Binding-site contacts:
Ligand atom S1 contacts residue ARG231 of chain 1.A at 3.8 Å.
Ligand atom O1 contacts residue ARG231 of chain 1.A at 3.0 Å (salt-bridge).
Ligand atom C9 contacts residue ARG230 of chain 1.A at 4.3 Å.
Ligand atom C1 contacts residue ARG231 of chain 1.A at 4.3 Å.
Ligand atom C7 contacts residue GLU240 of chain 1.A at 4.3 Å.
Ligand atom C5 contacts residue GLU240 of chain 1.A at 4.2 Å.
Ligand atom C10 contacts residue ARG230 of chain 1.A at 4.0 Å.
Ligand atom C8 contacts residue GLU240 of chain 1.A at 3.1 Å.
Ligand atom O1 contacts residue LEU227 of chain 1.A at 4.3 Å.
Ligand atom O3 contacts residue GLU240 of chain 1.A at 3.1 Å (salt-bridge).
Ligand atom C2 contacts residue ARG231 of chain 1.A at 4.3 Å.
Ligand atom O1 contacts residue ARG230 of chain 1.A at 3.0 Å.
Ligand atom O2 contacts residue ARG231 of chain 1.A at 2.9 Å.
Ligand atom C1 contacts residue LEU227 of chain 1.A at 4.0 Å (hydrophobic).
Ligand atom O2 contacts residue ARG230 of chain 1.A at 4.4 Å.
Ligand atom S1 contacts residue ARG230 of chain 1.A at 4.3 Å.
Ligand atom C1 contacts residue ARG230 of chain 1.A at 3.7 Å.
Ligand atom O2 contacts residue LEU227 of chain 1.A at 4.3 Å.

Sequence of chain 1.A:
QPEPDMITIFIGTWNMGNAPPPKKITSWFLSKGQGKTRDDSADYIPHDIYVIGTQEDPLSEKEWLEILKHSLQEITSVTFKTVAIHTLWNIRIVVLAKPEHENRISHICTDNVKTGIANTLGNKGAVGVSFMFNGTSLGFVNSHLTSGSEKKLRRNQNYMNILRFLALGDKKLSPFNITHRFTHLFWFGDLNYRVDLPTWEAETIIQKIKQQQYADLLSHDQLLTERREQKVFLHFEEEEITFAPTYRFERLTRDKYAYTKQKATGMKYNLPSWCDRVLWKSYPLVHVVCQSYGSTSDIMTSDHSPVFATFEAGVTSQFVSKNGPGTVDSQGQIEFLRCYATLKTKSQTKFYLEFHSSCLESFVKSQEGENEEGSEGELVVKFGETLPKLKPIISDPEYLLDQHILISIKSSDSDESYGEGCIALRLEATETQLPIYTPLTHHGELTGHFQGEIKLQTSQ

The protein below binds the small molecule below.
Small molecule (SMILES): CS(=O)(=O)N1CCN(Cc2ccco2)CC1